Sequence of chain 1.A:
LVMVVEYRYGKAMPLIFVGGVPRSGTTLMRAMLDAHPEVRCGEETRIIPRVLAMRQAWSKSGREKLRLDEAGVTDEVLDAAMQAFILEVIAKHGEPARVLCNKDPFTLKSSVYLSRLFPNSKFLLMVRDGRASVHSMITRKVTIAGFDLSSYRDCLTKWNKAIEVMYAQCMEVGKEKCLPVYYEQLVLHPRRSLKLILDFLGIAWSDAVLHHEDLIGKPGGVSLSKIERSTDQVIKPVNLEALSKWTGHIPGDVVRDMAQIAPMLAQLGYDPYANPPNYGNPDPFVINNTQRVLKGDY

A small-molecule ligand and the protein it binds are described below.
Small molecule (SMILES): Nc1ncnc2c1ncn2[C@@H]1O[C@H](COP(=O)(O)O)[C@@H](OP(=O)(O)O)[C@H]1O

Binding-site contacts:
Ligand atom O2' contacts residue GLN266 of chain 1.A at 3.6 Å.
Ligand atom O2P contacts residue LYS278 of chain 1.A at 2.8 Å (salt-bridge).
Ligand atom O6P contacts residue SER263 of chain 1.A at 2.8 Å (h-bond).
Ligand atom C2 contacts residue ASN272 of chain 1.A at 3.1 Å.
Ligand atom N7 contacts residue GLN266 of chain 1.A at 3.3 Å (h-bond).
Ligand atom P2 contacts residue SER263 of chain 1.A at 3.4 Å.
Ligand atom N6 contacts residue LYS269 of chain 1.A at 3.0 Å (salt-bridge).
Ligand atom P1 contacts residue SER169 of chain 1.A at 3.6 Å.
Ligand atom O5' contacts residue ARG56 of chain 1.A at 3.3 Å.
Ligand atom N3 contacts residue TYR216 of chain 1.A at 2.6 Å (h-bond).
Ligand atom N6 contacts residue PRO270 of chain 1.A at 3.1 Å (h-bond).
Ligand atom C3' contacts residue ARG56 of chain 1.A at 3.5 Å.
Ligand atom N6 contacts residue GLN266 of chain 1.A at 3.5 Å (h-bond).
Ligand atom O5P contacts residue SER57 of chain 1.A at 3.1 Å (h-bond).
Ligand atom O5P contacts residue GLY58 of chain 1.A at 3.2 Å (h-bond).
Ligand atom O3P contacts residue LYS278 of chain 1.A at 3.4 Å.
Ligand atom C5' contacts residue SER263 of chain 1.A at 3.3 Å.
Ligand atom O5P contacts residue THR59 of chain 1.A at 2.6 Å (h-bond).
Ligand atom C2' contacts residue GLN266 of chain 1.A at 3.5 Å.
Ligand atom O3P contacts residue ARG161 of chain 1.A at 2.9 Å (salt-bridge).
Ligand atom P2 contacts residue THR59 of chain 1.A at 3.5 Å.
Ligand atom O2P contacts residue ALA275 of chain 1.A at 3.5 Å.
Ligand atom O5P contacts residue ARG56 of chain 1.A at 3.3 Å (salt-bridge).
Ligand atom O1P contacts residue ARG56 of chain 1.A at 2.9 Å (salt-bridge).
Ligand atom C5' contacts residue ARG56 of chain 1.A at 3.5 Å.
Ligand atom N7 contacts residue VAL267 of chain 1.A at 3.5 Å (h-bond).
Ligand atom O5' contacts residue SER57 of chain 1.A at 3.2 Å (h-bond).
Ligand atom O2P contacts residue ARG173 of chain 1.A at 3.1 Å (salt-bridge).
Ligand atom O1P contacts residue SER169 of chain 1.A at 2.6 Å (h-bond).
Ligand atom C8 contacts residue GLN266 of chain 1.A at 3.4 Å.
Ligand atom O4P contacts residue SER263 of chain 1.A at 3.1 Å (h-bond).
Ligand atom P2 contacts residue ARG56 of chain 1.A at 3.5 Å.
Ligand atom C3' contacts residue GLN266 of chain 1.A at 3.4 Å.
Ligand atom O4P contacts residue ARG56 of chain 1.A at 2.8 Å (salt-bridge).
Ligand atom C2 contacts residue TYR216 of chain 1.A at 3.4 Å (hydrophobic).
Ligand atom O1P contacts residue ARG173 of chain 1.A at 2.8 Å (salt-bridge).
Ligand atom O5' contacts residue GLY58 of chain 1.A at 2.9 Å (h-bond).
Ligand atom O6P contacts residue THR60 of chain 1.A at 2.7 Å (h-bond).
Ligand atom O3' contacts residue ARG161 of chain 1.A at 3.1 Å (salt-bridge).
Ligand atom N1 contacts residue ASN272 of chain 1.A at 3.1 Å (h-bond).